Binding-site contacts:
Ligand atom O06 contacts residue THR274 of chain 10.B at 3.7 Å.
Ligand atom C32 contacts residue VAL23 of chain 10.B at 3.9 Å (hydrophobic).
Ligand atom C08 contacts residue HIS227 of chain 10.B at 3.0 Å.
Ligand atom C27 contacts residue ARG359 of chain 10.B at 3.8 Å.
Ligand atom C36 contacts residue HIS227 of chain 10.B at 3.4 Å.
Ligand atom N01 contacts residue HIS227 of chain 10.B at 4.0 Å.
Ligand atom C07 contacts residue ASP224 of chain 10.B at 3.3 Å.
Ligand atom C07 contacts residue HIS227 of chain 10.B at 3.1 Å.
Ligand atom O06 contacts residue PRO272 of chain 10.B at 4.0 Å.
Ligand atom C09 contacts residue HIS227 of chain 10.B at 3.5 Å.
Ligand atom C19 contacts residue ARG276 of chain 10.B at 3.7 Å.
Ligand atom C42 contacts residue VAL23 of chain 10.B at 3.8 Å (hydrophobic).
Ligand atom C13 contacts residue HIS227 of chain 10.B at 3.3 Å.
Ligand atom C30 contacts residue HIS227 of chain 10.B at 2.8 Å.
Ligand atom C41 contacts residue PRO358 of chain 10.B at 4.0 Å (hydrophobic).
Ligand atom O12 contacts residue ARG359 of chain 10.B at 3.2 Å.
Ligand atom C28 contacts residue ARG359 of chain 10.B at 3.6 Å.
Ligand atom O14 contacts residue HIS227 of chain 10.B at 1.8 Å (h-bond).
Ligand atom C40 contacts residue SER234 of chain 10.B at 3.1 Å.
Ligand atom C41 contacts residue SER234 of chain 10.B at 3.6 Å.
Ligand atom C40 contacts residue ARG318 of chain 10.B at 3.7 Å.
Ligand atom O13 contacts residue GLY360 of chain 10.B at 3.7 Å.
Ligand atom O13 contacts residue ARG359 of chain 10.B at 2.5 Å.
Ligand atom O07 contacts residue GLN279 of chain 10.B at 3.6 Å.
Ligand atom C41 contacts residue VAL23 of chain 10.B at 3.5 Å (hydrophobic).
Ligand atom C39 contacts residue ALA231 of chain 10.B at 3.6 Å (hydrophobic).
Ligand atom C34 contacts residue ASP26 of chain 10.B at 3.5 Å.
Ligand atom O13 contacts residue PRO358 of chain 10.B at 3.8 Å.
Ligand atom O12 contacts residue GLY360 of chain 10.B at 3.7 Å.
Ligand atom O06 contacts residue LEU215 of chain 10.B at 3.9 Å.
Ligand atom C06 contacts residue ASP224 of chain 10.B at 3.8 Å.
Ligand atom C33 contacts residue ASP26 of chain 10.B at 2.5 Å.
Ligand atom C06 contacts residue HIS227 of chain 10.B at 3.7 Å.
Ligand atom C31 contacts residue HIS227 of chain 10.B at 3.4 Å.
Ligand atom C44 contacts residue GLY360 of chain 10.B at 3.9 Å.
Ligand atom C32 contacts residue ASP26 of chain 10.B at 3.4 Å.
Ligand atom C34 contacts residue GLU22 of chain 10.B at 4.0 Å.
Ligand atom C27 contacts residue GLY360 of chain 10.B at 4.0 Å.
Ligand atom O08 contacts residue ARG276 of chain 10.B at 3.5 Å.
Ligand atom C40 contacts residue PRO358 of chain 10.B at 4.0 Å (hydrophobic).

The small molecule below binds the protein below.
Small molecule (SMILES): CC(=O)O[C@H]1C(=O)[C@@]2(C)[C@H]([C@H](OC(=O)c3ccccc3)[C@]3(O)C[C@H](OC(=O)[C@H](O)[C@@H](NC(=O)c4ccccc4)c4ccccc4)C(C)=C1C3(C)C)[C@]1(OC(C)=O)CO[C@@H]1C[C@@H]2O

Sequence of chain 10.B:
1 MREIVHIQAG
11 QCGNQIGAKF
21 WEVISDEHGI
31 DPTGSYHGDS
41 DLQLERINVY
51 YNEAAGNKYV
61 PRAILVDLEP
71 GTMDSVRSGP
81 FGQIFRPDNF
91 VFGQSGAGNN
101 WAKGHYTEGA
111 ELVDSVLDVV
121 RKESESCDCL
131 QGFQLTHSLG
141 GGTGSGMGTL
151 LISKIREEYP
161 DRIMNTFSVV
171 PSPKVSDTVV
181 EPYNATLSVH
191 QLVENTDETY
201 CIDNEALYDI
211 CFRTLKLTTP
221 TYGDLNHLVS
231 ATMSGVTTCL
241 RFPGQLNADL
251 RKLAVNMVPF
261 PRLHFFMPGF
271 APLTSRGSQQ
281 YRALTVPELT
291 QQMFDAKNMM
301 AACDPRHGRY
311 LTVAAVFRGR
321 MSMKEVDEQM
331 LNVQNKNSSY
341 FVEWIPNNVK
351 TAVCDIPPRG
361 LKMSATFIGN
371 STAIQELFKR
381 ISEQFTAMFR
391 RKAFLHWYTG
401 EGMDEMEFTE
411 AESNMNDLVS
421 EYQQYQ